Sequence of chain 1.A:
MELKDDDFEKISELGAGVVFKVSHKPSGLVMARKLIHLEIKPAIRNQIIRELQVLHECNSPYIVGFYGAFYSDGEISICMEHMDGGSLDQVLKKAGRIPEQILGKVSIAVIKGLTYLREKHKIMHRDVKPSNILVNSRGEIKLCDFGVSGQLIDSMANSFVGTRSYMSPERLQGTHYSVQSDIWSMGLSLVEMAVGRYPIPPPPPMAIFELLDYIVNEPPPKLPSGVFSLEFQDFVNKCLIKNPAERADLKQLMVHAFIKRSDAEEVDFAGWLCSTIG

This protein binds this small molecule.
Small molecule (SMILES): Nc1ncnc2c1ncn2[C@@H]1O[C@H](CO[P](=O)(O)O[P](=O)(O)NP(=O)(O)O)[C@@H](O)[C@H]1O

Binding-site contacts:
Ligand atom C5' contacts residue GLY15 of chain 1.A at 3.8 Å.
Ligand atom O3G contacts residue LYS132 of chain 1.A at 3.1 Å (salt-bridge).
Ligand atom O3' contacts residue SER90 of chain 1.A at 3.8 Å.
Ligand atom O2A contacts residue MG1 of chain 1.C at 2.2 Å.
Ligand atom O2' contacts residue SER90 of chain 1.A at 3.3 Å.
Ligand atom O3A contacts residue GLY17 of chain 1.A at 3.4 Å.
Ligand atom O3G contacts residue MG1 of chain 1.C at 3.9 Å.
Ligand atom N3B contacts residue SER134 of chain 1.A at 3.8 Å.
Ligand atom C4' contacts residue GLY15 of chain 1.A at 3.7 Å.
Ligand atom O5' contacts residue VAL22 of chain 1.A at 3.8 Å.
Ligand atom PB contacts residue SER134 of chain 1.A at 3.6 Å.
Ligand atom O2A contacts residue ASP148 of chain 1.A at 2.9 Å (salt-bridge).
Ligand atom C4' contacts residue ALA16 of chain 1.A at 3.9 Å (hydrophobic).
Ligand atom O1A contacts residue VAL22 of chain 1.A at 3.8 Å.
Ligand atom O1A contacts residue LYS37 of chain 1.A at 3.5 Å (salt-bridge).
Ligand atom N6 contacts residue LEU137 of chain 1.A at 3.7 Å.
Ligand atom O2B contacts residue ASN135 of chain 1.A at 3.0 Å (h-bond).
Ligand atom C5' contacts residue ALA16 of chain 1.A at 3.6 Å (hydrophobic).
Ligand atom O2G contacts residue LYS132 of chain 1.A at 3.2 Å (salt-bridge).
Ligand atom O2B contacts residue SER134 of chain 1.A at 3.1 Å (h-bond).
Ligand atom O1B contacts residue SER134 of chain 1.A at 3.4 Å.
Ligand atom O4' contacts residue VAL22 of chain 1.A at 3.7 Å.
Ligand atom C6 contacts residue ALA35 of chain 1.A at 3.5 Å (hydrophobic).
Ligand atom O2B contacts residue MG1 of chain 1.C at 2.0 Å.
Ligand atom N3 contacts residue LEU14 of chain 1.A at 3.7 Å.
Ligand atom PA contacts residue LYS37 of chain 1.A at 3.7 Å.
Ligand atom C5 contacts residue LEU137 of chain 1.A at 3.6 Å (hydrophobic).
Ligand atom O2A contacts residue LYS37 of chain 1.A at 2.7 Å (salt-bridge).
Ligand atom N6 contacts residue ALA35 of chain 1.A at 3.2 Å.
Ligand atom N1 contacts residue ALA35 of chain 1.A at 3.8 Å.
Ligand atom PG contacts residue LYS132 of chain 1.A at 3.5 Å.
Ligand atom C2 contacts residue MET86 of chain 1.A at 3.3 Å (hydrophobic).
Ligand atom C2 contacts residue LEU14 of chain 1.A at 3.7 Å (hydrophobic).
Ligand atom N1 contacts residue MET86 of chain 1.A at 3.0 Å (h-bond).
Ligand atom PB contacts residue MG1 of chain 1.C at 3.5 Å.
Ligand atom C6 contacts residue LEU137 of chain 1.A at 3.5 Å (hydrophobic).
Ligand atom N6 contacts residue GLU84 of chain 1.A at 2.9 Å (salt-bridge).
Ligand atom PA contacts residue MG1 of chain 1.C at 3.5 Å.
Ligand atom O2' contacts residue GLN93 of chain 1.A at 2.6 Å (h-bond).
Ligand atom O1G contacts residue GLY17 of chain 1.A at 3.3 Å.